Binding-site contacts:
Ligand atom C1 contacts residue ASN25 of chain 3.A at 1.4 Å.
Ligand atom C4 contacts residue ASN25 of chain 3.A at 4.2 Å.
Ligand atom O5 contacts residue ASN25 of chain 3.A at 2.4 Å (h-bond).
Ligand atom C5 contacts residue LYS17 of chain 3.A at 3.5 Å.
Ligand atom O5 contacts residue LYS17 of chain 3.A at 3.0 Å (salt-bridge).
Ligand atom C8 contacts residue ASN25 of chain 3.A at 3.9 Å.
Ligand atom C5 contacts residue ASN25 of chain 3.A at 3.7 Å.
Ligand atom C6 contacts residue LYS17 of chain 3.A at 3.7 Å.
Ligand atom C2 contacts residue ASN25 of chain 3.A at 2.2 Å.
Ligand atom N2 contacts residue ASN25 of chain 3.A at 2.8 Å (h-bond).
Ligand atom C1 contacts residue LYS17 of chain 3.A at 3.5 Å.
Ligand atom C7 contacts residue ASN25 of chain 3.A at 3.1 Å.
Ligand atom O7 contacts residue ASN25 of chain 3.A at 3.5 Å (h-bond).
Ligand atom O6 contacts residue THR27 of chain 3.A at 4.1 Å.
Ligand atom O6 contacts residue LYS17 of chain 3.A at 2.8 Å (salt-bridge).
Ligand atom C3 contacts residue ASN25 of chain 3.A at 3.6 Å.

Sequence of chain 3.A:
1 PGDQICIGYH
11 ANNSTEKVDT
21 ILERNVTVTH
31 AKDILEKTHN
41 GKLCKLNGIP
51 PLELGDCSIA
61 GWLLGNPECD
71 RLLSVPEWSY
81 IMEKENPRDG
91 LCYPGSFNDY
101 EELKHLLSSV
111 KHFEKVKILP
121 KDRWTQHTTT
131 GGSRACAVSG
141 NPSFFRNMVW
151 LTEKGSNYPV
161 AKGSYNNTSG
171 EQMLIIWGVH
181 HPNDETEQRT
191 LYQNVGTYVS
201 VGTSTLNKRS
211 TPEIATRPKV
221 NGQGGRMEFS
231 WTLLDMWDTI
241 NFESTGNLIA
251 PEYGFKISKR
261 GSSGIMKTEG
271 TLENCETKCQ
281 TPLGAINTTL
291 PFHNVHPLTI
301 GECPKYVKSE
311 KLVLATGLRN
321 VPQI

A small-molecule ligand and the protein it binds are described below.
Small molecule (SMILES): CC(=O)N[C@@H]1[C@@H](O)[C@H](O)[C@@H](CO)O[C@H]1O